This protein binds this small molecule.
Small molecule (SMILES): CC(=O)N[C@@H]1[C@@H](O)[C@H](O)[C@@H](CO)O[C@H]1O

Sequence of chain 1.C:
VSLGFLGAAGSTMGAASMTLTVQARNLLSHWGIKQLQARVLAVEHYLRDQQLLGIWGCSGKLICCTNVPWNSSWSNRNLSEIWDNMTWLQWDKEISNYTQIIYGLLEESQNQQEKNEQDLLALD

Binding-site contacts:
Ligand atom C3 contacts residue ASN126 of chain 1.C at 3.7 Å.
Ligand atom C7 contacts residue ASN126 of chain 1.C at 3.8 Å.
Ligand atom N2 contacts residue ASN126 of chain 1.C at 2.9 Å (h-bond).
Ligand atom O7 contacts residue ASN126 of chain 1.C at 4.3 Å.
Ligand atom C2 contacts residue ASN126 of chain 1.C at 2.4 Å.
Ligand atom O5 contacts residue ASN126 of chain 1.C at 2.3 Å (h-bond).
Ligand atom C5 contacts residue ASN126 of chain 1.C at 3.6 Å.
Ligand atom C4 contacts residue ASN126 of chain 1.C at 4.1 Å.
Ligand atom C1 contacts residue ASN126 of chain 1.C at 1.4 Å.
Ligand atom C8 contacts residue ASN126 of chain 1.C at 4.4 Å.
Ligand atom O6 contacts residue ASN126 of chain 1.C at 4.4 Å.